Sequence of chain 2.A:
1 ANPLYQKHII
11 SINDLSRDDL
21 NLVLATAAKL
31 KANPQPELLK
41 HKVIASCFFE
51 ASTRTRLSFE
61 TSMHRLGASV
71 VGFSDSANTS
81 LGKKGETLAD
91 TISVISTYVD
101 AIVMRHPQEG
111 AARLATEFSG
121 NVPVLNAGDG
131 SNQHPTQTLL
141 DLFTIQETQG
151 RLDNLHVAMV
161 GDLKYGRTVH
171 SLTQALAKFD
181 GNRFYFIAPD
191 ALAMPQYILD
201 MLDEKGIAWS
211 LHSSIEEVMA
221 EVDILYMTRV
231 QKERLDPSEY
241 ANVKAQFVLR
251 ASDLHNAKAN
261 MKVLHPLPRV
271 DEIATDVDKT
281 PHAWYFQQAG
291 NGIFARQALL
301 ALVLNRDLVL

This small molecule binds to this protein.
Small molecule (SMILES): N[C@@H](CN(O)N=O)C(=O)O

Binding-site contacts:
Ligand atom OD1 contacts residue THR53 of chain 3.A at 2.8 Å (h-bond).
Ligand atom CB contacts residue ALA51 of chain 3.A at 4.4 Å (hydrophobic).
Ligand atom NG contacts residue ARG54 of chain 3.A at 3.4 Å (salt-bridge).
Ligand atom N contacts residue SER52 of chain 3.A at 4.2 Å.
Ligand atom OE contacts residue ARG54 of chain 3.A at 2.4 Å.
Ligand atom CB contacts residue THR53 of chain 3.A at 4.0 Å.
Ligand atom NG contacts residue SER80 of chain 2.A at 3.1 Å (h-bond).
Ligand atom NG contacts residue THR53 of chain 3.A at 3.7 Å.
Ligand atom CA contacts residue CP1 of chain 3.E at 3.7 Å.
Ligand atom OXT contacts residue GLU50 of chain 3.A at 4.3 Å.
Ligand atom CA contacts residue SER52 of chain 3.A at 3.4 Å.
Ligand atom CB contacts residue CP1 of chain 3.E at 3.5 Å.
Ligand atom OE contacts residue CP1 of chain 3.E at 4.3 Å.
Ligand atom ND2 contacts residue CP1 of chain 3.E at 3.3 Å (h-bond).
Ligand atom C contacts residue ALA51 of chain 3.A at 4.2 Å (hydrophobic).
Ligand atom CB contacts residue THR55 of chain 3.A at 4.0 Å.
Ligand atom NG contacts residue CP1 of chain 3.E at 3.9 Å.
Ligand atom O contacts residue ARG105 of chain 3.A at 2.9 Å (salt-bridge).
Ligand atom CA contacts residue SER80 of chain 2.A at 4.0 Å.
Ligand atom O contacts residue SER52 of chain 3.A at 3.9 Å.
Ligand atom OD1 contacts residue SER52 of chain 3.A at 3.2 Å.
Ligand atom OXT contacts residue ALA51 of chain 3.A at 3.1 Å (h-bond).
Ligand atom C contacts residue ARG105 of chain 3.A at 3.5 Å.
Ligand atom C contacts residue CP1 of chain 3.E at 3.7 Å.
Ligand atom CB contacts residue SER52 of chain 3.A at 2.3 Å.
Ligand atom ND2 contacts residue ARG54 of chain 3.A at 3.2 Å.
Ligand atom OXT contacts residue SER52 of chain 3.A at 3.7 Å.
Ligand atom NG contacts residue THR55 of chain 3.A at 4.3 Å.
Ligand atom ND2 contacts residue SER80 of chain 2.A at 4.3 Å.
Ligand atom O contacts residue CP1 of chain 3.E at 2.7 Å (h-bond).
Ligand atom OXT contacts residue SER80 of chain 2.A at 4.0 Å.
Ligand atom ND2 contacts residue SER52 of chain 3.A at 4.0 Å.
Ligand atom C contacts residue SER52 of chain 3.A at 3.4 Å.
Ligand atom ND2 contacts residue THR55 of chain 3.A at 4.3 Å.
Ligand atom OD1 contacts residue ARG54 of chain 3.A at 2.8 Å (salt-bridge).
Ligand atom CB contacts residue SER80 of chain 2.A at 3.2 Å.
Ligand atom NG contacts residue SER52 of chain 3.A at 3.3 Å (h-bond).
Ligand atom N contacts residue CP1 of chain 3.E at 3.0 Å (h-bond).
Ligand atom OXT contacts residue ARG105 of chain 3.A at 3.4 Å (salt-bridge).
Ligand atom OD1 contacts residue SER80 of chain 2.A at 2.3 Å (h-bond).

Sequence of chain 3.A:
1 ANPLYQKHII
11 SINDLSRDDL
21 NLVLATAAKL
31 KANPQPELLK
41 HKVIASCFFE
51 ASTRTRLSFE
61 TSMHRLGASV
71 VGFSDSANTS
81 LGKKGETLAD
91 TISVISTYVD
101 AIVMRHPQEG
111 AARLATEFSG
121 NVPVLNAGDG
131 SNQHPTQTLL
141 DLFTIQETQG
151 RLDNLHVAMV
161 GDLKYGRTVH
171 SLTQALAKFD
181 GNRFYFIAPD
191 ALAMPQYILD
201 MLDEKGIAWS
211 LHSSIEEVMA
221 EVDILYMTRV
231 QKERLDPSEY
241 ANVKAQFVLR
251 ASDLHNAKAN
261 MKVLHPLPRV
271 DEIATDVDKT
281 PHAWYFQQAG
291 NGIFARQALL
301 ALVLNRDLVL